Sequence of chain 2.A:
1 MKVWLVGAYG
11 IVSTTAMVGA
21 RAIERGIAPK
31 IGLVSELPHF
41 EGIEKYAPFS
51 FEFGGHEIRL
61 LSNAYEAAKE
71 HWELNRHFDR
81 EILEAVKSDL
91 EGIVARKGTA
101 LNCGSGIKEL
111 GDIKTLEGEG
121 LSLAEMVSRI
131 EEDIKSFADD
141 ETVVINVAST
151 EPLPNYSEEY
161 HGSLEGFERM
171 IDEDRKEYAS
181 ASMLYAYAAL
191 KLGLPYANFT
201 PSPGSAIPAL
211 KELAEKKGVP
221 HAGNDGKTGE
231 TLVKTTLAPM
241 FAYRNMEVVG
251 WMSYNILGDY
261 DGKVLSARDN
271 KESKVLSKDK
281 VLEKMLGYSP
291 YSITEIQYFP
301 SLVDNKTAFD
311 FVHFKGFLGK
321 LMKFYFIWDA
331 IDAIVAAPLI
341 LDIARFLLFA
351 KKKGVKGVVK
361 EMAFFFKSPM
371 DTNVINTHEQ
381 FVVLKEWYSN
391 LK

Binding-site contacts:
Ligand atom O6 contacts residue LYS367 of chain 2.A at 2.7 Å (salt-bridge).
Ligand atom O4 contacts residue NAI1 of chain 2.C at 2.6 Å.
Ligand atom P contacts residue PO41 of chain 2.E at 0.8 Å.
Ligand atom O1P contacts residue PO41 of chain 2.E at 1.3 Å (h-bond).
Ligand atom C2 contacts residue LYS306 of chain 2.A at 3.4 Å.
Ligand atom C6 contacts residue LYS367 of chain 2.A at 3.0 Å.
Ligand atom C6 contacts residue LYS278 of chain 2.A at 3.0 Å.
Ligand atom O1P contacts residue GLY229 of chain 2.A at 3.0 Å (h-bond).
Ligand atom O3 contacts residue LYS274 of chain 2.A at 2.7 Å (salt-bridge).
Ligand atom O2 contacts residue ASP332 of chain 2.A at 2.6 Å (salt-bridge).
Ligand atom O2P contacts residue GLU230 of chain 2.A at 2.9 Å (salt-bridge).
Ligand atom O6 contacts residue PO41 of chain 2.E at 1.2 Å (h-bond).
Ligand atom O3P contacts residue PO41 of chain 2.E at 0.9 Å (h-bond).
Ligand atom C5 contacts residue PO41 of chain 2.E at 1.8 Å.
Ligand atom O4 contacts residue LYS274 of chain 2.A at 3.2 Å (salt-bridge).
Ligand atom O3P contacts residue LYS278 of chain 2.A at 2.6 Å (salt-bridge).
Ligand atom O2 contacts residue LYS306 of chain 2.A at 2.8 Å (salt-bridge).
Ligand atom O12 contacts residue LYS306 of chain 2.A at 2.7 Å (salt-bridge).
Ligand atom O3 contacts residue ASP261 of chain 2.A at 2.7 Å (salt-bridge).
Ligand atom O3P contacts residue THR231 of chain 2.A at 2.6 Å (h-bond).
Ligand atom C1 contacts residue LYS306 of chain 2.A at 2.8 Å.
Ligand atom O1P contacts residue THR231 of chain 2.A at 2.5 Å (h-bond).
Ligand atom O4 contacts residue PO41 of chain 2.E at 3.1 Å (h-bond).
Ligand atom C4 contacts residue PO41 of chain 2.E at 2.4 Å.
Ligand atom O2P contacts residue GLY229 of chain 2.A at 3.2 Å (h-bond).
Ligand atom O12 contacts residue ASN255 of chain 2.A at 2.8 Å.
Ligand atom O11 contacts residue ILE296 of chain 2.A at 3.1 Å.
Ligand atom O5 contacts residue PO41 of chain 2.E at 2.6 Å (h-bond).
Ligand atom O1P contacts residue THR228 of chain 2.A at 3.4 Å (h-bond).
Ligand atom O5 contacts residue NAI1 of chain 2.C at 2.9 Å.
Ligand atom O1P contacts residue GLU230 of chain 2.A at 3.3 Å (salt-bridge).
Ligand atom C6 contacts residue PO41 of chain 2.E at 1.6 Å.
Ligand atom C5 contacts residue LYS367 of chain 2.A at 3.2 Å.
Ligand atom O5 contacts residue LYS367 of chain 2.A at 2.7 Å (salt-bridge).
Ligand atom O5 contacts residue LYS274 of chain 2.A at 2.6 Å (salt-bridge).
Ligand atom O2P contacts residue LYS306 of chain 2.A at 3.2 Å (salt-bridge).
Ligand atom C1 contacts residue LYS278 of chain 2.A at 3.1 Å.
Ligand atom O11 contacts residue LYS278 of chain 2.A at 3.1 Å (salt-bridge).
Ligand atom P contacts residue THR231 of chain 2.A at 3.2 Å.
Ligand atom O2P contacts residue PO41 of chain 2.E at 0.5 Å (h-bond).

A small-molecule ligand and the protein it binds are described below.
Small molecule (SMILES): O=C(COP(=O)(O)O)[C@@H](O)[C@H](O)[C@H](O)C(O)O